A small-molecule ligand and the protein it binds are described below.
Small molecule (SMILES): Nc1ncnc2c1ncn2[C@H]1C[C@H](O)[C@@H](CO[P](=O)(O)O[P](=O)(O)OP(=O)(O)O)O1

Binding-site contacts:
Ligand atom O3G contacts residue ARG322 of chain 1.C at 3.4 Å (salt-bridge).
Ligand atom O5' contacts residue ARG322 of chain 1.C at 2.9 Å (salt-bridge).
Ligand atom PG contacts residue ARG267 of chain 1.C at 3.5 Å.
Ligand atom O2A contacts residue TRP159 of chain 1.C at 2.8 Å.
Ligand atom C8 contacts residue PRO321 of chain 1.C at 3.3 Å (hydrophobic).
Ligand atom O1A contacts residue TRP159 of chain 1.C at 2.9 Å (h-bond).
Ligand atom N1 contacts residue VAL125 of chain 1.C at 3.2 Å (h-bond).
Ligand atom N1 contacts residue ASN124 of chain 1.C at 3.2 Å.
Ligand atom PA contacts residue THR158 of chain 1.C at 3.4 Å.
Ligand atom O2B contacts residue GLY156 of chain 1.C at 3.1 Å.
Ligand atom PA contacts residue TRP159 of chain 1.C at 3.5 Å.
Ligand atom O1G contacts residue GLY154 of chain 1.C at 2.8 Å (h-bond).
Ligand atom O3B contacts residue LYS157 of chain 1.C at 2.2 Å (salt-bridge).
Ligand atom C1' contacts residue PRO321 of chain 1.C at 3.4 Å (hydrophobic).
Ligand atom O2G contacts residue LYS157 of chain 1.C at 3.2 Å (salt-bridge).
Ligand atom O2G contacts residue ARG267 of chain 1.C at 3.2 Å (salt-bridge).
Ligand atom O2B contacts residue THR158 of chain 1.C at 2.6 Å (h-bond).
Ligand atom PG contacts residue LYS157 of chain 1.C at 3.0 Å.
Ligand atom O3' contacts residue TRP159 of chain 1.C at 3.5 Å.
Ligand atom O2G contacts residue ASN246 of chain 1.C at 3.3 Å (h-bond).
Ligand atom O3B contacts residue GLY154 of chain 1.C at 3.0 Å (h-bond).
Ligand atom C8 contacts residue GLY156 of chain 1.C at 3.6 Å.
Ligand atom O1G contacts residue LYS157 of chain 1.C at 3.2 Å (salt-bridge).
Ligand atom O1A contacts residue THR158 of chain 1.C at 2.5 Å (h-bond).
Ligand atom N9 contacts residue PRO321 of chain 1.C at 3.1 Å.
Ligand atom N6 contacts residue SER126 of chain 1.C at 3.3 Å (h-bond).
Ligand atom C5' contacts residue TRP159 of chain 1.C at 3.5 Å (hydrophobic).
Ligand atom C2 contacts residue ASN124 of chain 1.C at 3.4 Å.
Ligand atom O2B contacts residue LYS157 of chain 1.C at 2.5 Å (salt-bridge).
Ligand atom C2 contacts residue LEU300 of chain 1.C at 3.3 Å (hydrophobic).
Ligand atom O1G contacts residue ARG267 of chain 1.C at 2.9 Å (salt-bridge).
Ligand atom O1B contacts residue THR158 of chain 1.C at 2.7 Å (h-bond).
Ligand atom C3' contacts residue TRP159 of chain 1.C at 3.3 Å (hydrophobic).
Ligand atom O2A contacts residue THR158 of chain 1.C at 3.6 Å (h-bond).
Ligand atom C5' contacts residue ARG322 of chain 1.C at 3.4 Å.
Ligand atom PB contacts residue LYS157 of chain 1.C at 3.4 Å.
Ligand atom N7 contacts residue TRP159 of chain 1.C at 3.7 Å.
Ligand atom O2A contacts residue GLY156 of chain 1.C at 3.0 Å.
Ligand atom C4 contacts residue PRO321 of chain 1.C at 3.5 Å (hydrophobic).
Ligand atom PB contacts residue THR158 of chain 1.C at 3.2 Å.

Sequence of chain 1.C:
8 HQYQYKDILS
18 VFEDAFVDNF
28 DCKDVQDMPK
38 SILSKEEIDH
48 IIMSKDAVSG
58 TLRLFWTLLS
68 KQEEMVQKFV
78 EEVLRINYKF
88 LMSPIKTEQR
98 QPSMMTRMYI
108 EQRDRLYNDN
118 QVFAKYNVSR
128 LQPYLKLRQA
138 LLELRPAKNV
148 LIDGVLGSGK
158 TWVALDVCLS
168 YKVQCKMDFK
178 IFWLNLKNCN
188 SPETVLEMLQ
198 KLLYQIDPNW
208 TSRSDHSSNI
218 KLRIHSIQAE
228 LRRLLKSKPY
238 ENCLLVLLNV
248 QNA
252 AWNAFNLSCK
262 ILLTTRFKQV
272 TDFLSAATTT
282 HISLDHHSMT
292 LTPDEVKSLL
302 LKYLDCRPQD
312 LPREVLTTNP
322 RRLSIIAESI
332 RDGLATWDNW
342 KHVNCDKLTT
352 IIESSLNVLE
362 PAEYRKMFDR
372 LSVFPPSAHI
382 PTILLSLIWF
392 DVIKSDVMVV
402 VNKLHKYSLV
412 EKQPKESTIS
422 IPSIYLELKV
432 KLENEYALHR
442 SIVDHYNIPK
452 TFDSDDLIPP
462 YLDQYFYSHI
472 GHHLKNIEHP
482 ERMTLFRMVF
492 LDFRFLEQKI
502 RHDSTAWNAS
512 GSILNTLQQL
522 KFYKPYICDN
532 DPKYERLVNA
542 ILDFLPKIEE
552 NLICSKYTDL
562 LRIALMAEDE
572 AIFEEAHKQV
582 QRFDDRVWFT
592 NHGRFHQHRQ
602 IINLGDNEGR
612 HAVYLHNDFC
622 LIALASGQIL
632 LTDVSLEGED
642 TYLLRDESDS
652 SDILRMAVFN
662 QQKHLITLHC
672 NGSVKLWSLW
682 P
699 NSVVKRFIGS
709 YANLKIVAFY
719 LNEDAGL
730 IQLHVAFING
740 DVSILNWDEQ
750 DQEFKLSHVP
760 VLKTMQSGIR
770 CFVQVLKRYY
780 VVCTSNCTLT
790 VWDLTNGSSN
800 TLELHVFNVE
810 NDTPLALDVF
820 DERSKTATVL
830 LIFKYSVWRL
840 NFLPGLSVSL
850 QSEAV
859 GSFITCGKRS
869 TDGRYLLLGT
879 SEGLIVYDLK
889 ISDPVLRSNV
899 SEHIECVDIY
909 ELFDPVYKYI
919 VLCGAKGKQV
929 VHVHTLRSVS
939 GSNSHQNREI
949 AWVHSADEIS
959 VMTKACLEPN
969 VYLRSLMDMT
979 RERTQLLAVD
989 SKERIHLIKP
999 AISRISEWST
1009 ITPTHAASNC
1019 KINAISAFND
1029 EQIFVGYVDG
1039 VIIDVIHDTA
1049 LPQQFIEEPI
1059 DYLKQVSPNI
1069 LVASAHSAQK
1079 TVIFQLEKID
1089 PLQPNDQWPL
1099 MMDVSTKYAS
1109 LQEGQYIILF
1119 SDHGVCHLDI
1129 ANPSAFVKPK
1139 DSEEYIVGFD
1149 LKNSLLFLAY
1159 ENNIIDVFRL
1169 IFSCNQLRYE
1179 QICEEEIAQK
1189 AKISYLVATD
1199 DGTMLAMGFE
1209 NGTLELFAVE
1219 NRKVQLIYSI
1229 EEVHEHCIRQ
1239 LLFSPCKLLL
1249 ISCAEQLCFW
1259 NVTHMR